Binding-site contacts:
Ligand atom C11 contacts residue PHE253 of chain 1.A at 4.5 Å (hydrophobic).
Ligand atom C21 contacts residue ARG240 of chain 1.A at 4.3 Å.
Ligand atom O20 contacts residue ARG240 of chain 1.A at 3.7 Å.
Ligand atom C23 contacts residue PHE255 of chain 1.A at 3.9 Å (hydrophobic).
Ligand atom C15 contacts residue PHE253 of chain 1.A at 3.9 Å (hydrophobic).
Ligand atom C12 contacts residue ARG240 of chain 1.A at 4.0 Å.
Ligand atom C18 contacts residue ARG240 of chain 1.A at 4.4 Å.
Ligand atom C23 contacts residue LEU233 of chain 1.A at 4.4 Å (hydrophobic).
Ligand atom N09 contacts residue PHE255 of chain 1.A at 3.9 Å.
Ligand atom C22 contacts residue PHE255 of chain 1.A at 3.7 Å (hydrophobic).
Ligand atom C22 contacts residue GLN237 of chain 1.A at 3.9 Å.
Ligand atom C21 contacts residue PHE255 of chain 1.A at 3.5 Å (hydrophobic).
Ligand atom N09 contacts residue ARG240 of chain 1.A at 4.2 Å.
Ligand atom C23 contacts residue ASN236 of chain 1.A at 4.3 Å.
Ligand atom C07 contacts residue ARG240 of chain 1.A at 3.8 Å.
Ligand atom C11 contacts residue ARG240 of chain 1.A at 3.5 Å.
Ligand atom C24 contacts residue ASN236 of chain 1.A at 3.9 Å.
Ligand atom C07 contacts residue PHE255 of chain 1.A at 3.6 Å (hydrophobic).
Ligand atom C14 contacts residue PHE253 of chain 1.A at 4.0 Å (hydrophobic).
Ligand atom O20 contacts residue ASN254 of chain 1.A at 3.8 Å.
Ligand atom SE05 contacts residue CYS210 of chain 1.A at 2.3 Å.
Ligand atom SE05 contacts residue ASN254 of chain 1.A at 3.7 Å.
Ligand atom C06 contacts residue PHE255 of chain 1.A at 3.8 Å (hydrophobic).
Ligand atom C24 contacts residue CYS210 of chain 1.A at 3.2 Å (hydrophobic).
Ligand atom C24 contacts residue GLN237 of chain 1.A at 4.3 Å.
Ligand atom C13 contacts residue PHE253 of chain 1.A at 3.6 Å (hydrophobic).
Ligand atom C08 contacts residue ARG240 of chain 1.A at 3.7 Å.
Ligand atom C08 contacts residue PHE253 of chain 1.A at 4.2 Å (hydrophobic).
Ligand atom C23 contacts residue GLN237 of chain 1.A at 3.6 Å.
Ligand atom C14 contacts residue ASN254 of chain 1.A at 4.5 Å.
Ligand atom SE05 contacts residue PHE255 of chain 1.A at 3.9 Å.
Ligand atom O20 contacts residue PHE253 of chain 1.A at 3.1 Å.
Ligand atom C24 contacts residue PHE255 of chain 1.A at 3.9 Å (hydrophobic).
Ligand atom O20 contacts residue PHE255 of chain 1.A at 3.9 Å.
Ligand atom C14 contacts residue PHE255 of chain 1.A at 3.9 Å (hydrophobic).
Ligand atom C06 contacts residue ARG240 of chain 1.A at 4.2 Å.
Ligand atom SE05 contacts residue PHE253 of chain 1.A at 4.1 Å.
Ligand atom C08 contacts residue PHE255 of chain 1.A at 3.6 Å (hydrophobic).
Ligand atom C06 contacts residue CYS210 of chain 1.A at 3.2 Å (hydrophobic).

The small molecule below binds the protein below.
Small molecule (SMILES): O=C(NC12CC3CC(CC(C3)C1)C2)c1ccccc1[SeH]

Sequence of chain 1.A:
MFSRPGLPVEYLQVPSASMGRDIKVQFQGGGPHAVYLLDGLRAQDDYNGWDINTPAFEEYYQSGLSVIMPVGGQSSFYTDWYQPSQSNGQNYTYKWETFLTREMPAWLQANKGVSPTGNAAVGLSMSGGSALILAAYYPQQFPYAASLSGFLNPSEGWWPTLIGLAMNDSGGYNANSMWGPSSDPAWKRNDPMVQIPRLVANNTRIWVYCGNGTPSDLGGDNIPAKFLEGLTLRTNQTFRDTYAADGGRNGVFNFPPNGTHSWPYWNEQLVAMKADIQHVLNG